Sequence of chain 22.C:
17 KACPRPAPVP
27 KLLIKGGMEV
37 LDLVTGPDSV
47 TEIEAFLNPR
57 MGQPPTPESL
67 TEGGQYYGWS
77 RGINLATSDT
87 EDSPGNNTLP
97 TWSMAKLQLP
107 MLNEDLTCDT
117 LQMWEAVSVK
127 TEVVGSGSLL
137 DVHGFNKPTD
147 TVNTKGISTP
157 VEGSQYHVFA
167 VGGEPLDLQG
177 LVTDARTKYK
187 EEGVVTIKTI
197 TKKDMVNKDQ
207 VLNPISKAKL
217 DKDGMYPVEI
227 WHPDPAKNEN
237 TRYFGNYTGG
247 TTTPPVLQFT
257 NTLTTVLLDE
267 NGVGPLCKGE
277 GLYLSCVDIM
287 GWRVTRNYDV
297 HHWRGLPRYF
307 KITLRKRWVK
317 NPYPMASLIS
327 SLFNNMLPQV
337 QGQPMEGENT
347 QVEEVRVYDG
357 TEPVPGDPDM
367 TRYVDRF

Binding-site contacts:
Ligand atom O4 contacts residue ASN80 of chain 22.B at 4.2 Å.
Ligand atom C3 contacts residue VAL296 of chain 22.B at 3.5 Å (hydrophobic).
Ligand atom C3 contacts residue GLY78 of chain 22.B at 3.9 Å.
Ligand atom O6 contacts residue ASN93 of chain 22.B at 3.2 Å (h-bond).
Ligand atom C3 contacts residue ARG77 of chain 22.B at 3.9 Å.
Ligand atom O3 contacts residue GLY78 of chain 22.B at 3.4 Å.
Ligand atom O4 contacts residue HIS298 of chain 22.B at 2.9 Å (h-bond).
Ligand atom C3 contacts residue GLY78 of chain 22.B at 4.1 Å.
Ligand atom O4 contacts residue GLY78 of chain 22.B at 3.0 Å.
Ligand atom C2 contacts residue GLY78 of chain 22.B at 4.1 Å.
Ligand atom O4 contacts residue THR291 of chain 22.B at 3.1 Å.
Ligand atom C11 contacts residue TYR72 of chain 22.B at 4.0 Å (hydrophobic).
Ligand atom C5 contacts residue ASN93 of chain 22.B at 4.3 Å.
Ligand atom C1 contacts residue TYR72 of chain 22.B at 4.1 Å (hydrophobic).
Ligand atom C7 contacts residue TYR72 of chain 22.B at 4.3 Å (hydrophobic).
Ligand atom N5 contacts residue TYR72 of chain 22.B at 3.1 Å (h-bond).
Ligand atom O1B contacts residue ARG77 of chain 22.B at 3.1 Å (salt-bridge).
Ligand atom C6 contacts residue TYR72 of chain 22.B at 4.0 Å (hydrophobic).
Ligand atom C5 contacts residue TYR72 of chain 22.B at 3.9 Å (hydrophobic).
Ligand atom C6 contacts residue ASN93 of chain 22.B at 3.2 Å.
Ligand atom C1 contacts residue ARG77 of chain 22.B at 3.4 Å.
Ligand atom O8 contacts residue ARG77 of chain 22.B at 3.4 Å (salt-bridge).
Ligand atom O1B contacts residue SER89 of chain 22.B at 4.1 Å.
Ligand atom C4 contacts residue ARG77 of chain 22.B at 4.0 Å.
Ligand atom O3 contacts residue VAL296 of chain 22.B at 4.0 Å.
Ligand atom O1A contacts residue GLY78 of chain 22.B at 4.0 Å.
Ligand atom O1A contacts residue TYR72 of chain 22.B at 3.4 Å.
Ligand atom C4 contacts residue GLY78 of chain 22.B at 3.6 Å.
Ligand atom C8 contacts residue ARG77 of chain 22.B at 4.3 Å.
Ligand atom C4 contacts residue TYR72 of chain 22.B at 4.1 Å (hydrophobic).
Ligand atom C10 contacts residue TYR72 of chain 22.B at 4.1 Å (hydrophobic).
Ligand atom O1B contacts residue TYR72 of chain 22.B at 4.2 Å.
Ligand atom O1B contacts residue ASN80 of chain 22.B at 4.3 Å.
Ligand atom O8 contacts residue TYR72 of chain 22.B at 3.4 Å (h-bond).
Ligand atom O1A contacts residue ARG77 of chain 22.B at 2.9 Å (salt-bridge).
Ligand atom C3 contacts residue HIS298 of chain 22.B at 3.4 Å.
Ligand atom C4 contacts residue HIS298 of chain 22.B at 3.4 Å.
Ligand atom O4 contacts residue ILE79 of chain 22.B at 3.6 Å (h-bond).
Ligand atom O4 contacts residue VAL296 of chain 22.B at 4.0 Å.
Ligand atom C11 contacts residue ASP85 of chain 22.C at 4.0 Å.

Sequence of chain 22.B:
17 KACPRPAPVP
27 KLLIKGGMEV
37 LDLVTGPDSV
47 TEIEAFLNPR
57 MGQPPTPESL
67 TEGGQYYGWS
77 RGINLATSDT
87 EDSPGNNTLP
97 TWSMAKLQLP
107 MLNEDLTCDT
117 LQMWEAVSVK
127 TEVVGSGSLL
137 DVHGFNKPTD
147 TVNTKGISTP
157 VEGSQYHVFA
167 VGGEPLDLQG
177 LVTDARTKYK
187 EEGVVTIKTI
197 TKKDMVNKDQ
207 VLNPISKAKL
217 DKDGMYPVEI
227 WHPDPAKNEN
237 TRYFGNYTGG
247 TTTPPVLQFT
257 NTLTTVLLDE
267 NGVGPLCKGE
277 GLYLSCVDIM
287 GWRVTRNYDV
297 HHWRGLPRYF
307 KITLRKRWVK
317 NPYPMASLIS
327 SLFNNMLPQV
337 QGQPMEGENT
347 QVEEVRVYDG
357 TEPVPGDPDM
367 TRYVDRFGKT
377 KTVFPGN

A protein and the small-molecule ligand that binds it are described below.
Small molecule (SMILES): CC(=O)N[C@@H]1[C@@H](O[C@@H]2O[C@H](CO)[C@H](O)[C@H](O[C@]3(C(=O)O)C[C@H](O)[C@@H](NC(C)=O)[C@H]([C@H](O)[C@H](O)CO)O3)[C@H]2O)[C@H](O)[C@@H](CO[C@]2(C(=O)O)C[C@H](O)[C@@H](NC(C)=O)[C@H]([C@H](O)[C@H](O)CO)O2)O[C@H]1O